Sequence of chain 29.E:
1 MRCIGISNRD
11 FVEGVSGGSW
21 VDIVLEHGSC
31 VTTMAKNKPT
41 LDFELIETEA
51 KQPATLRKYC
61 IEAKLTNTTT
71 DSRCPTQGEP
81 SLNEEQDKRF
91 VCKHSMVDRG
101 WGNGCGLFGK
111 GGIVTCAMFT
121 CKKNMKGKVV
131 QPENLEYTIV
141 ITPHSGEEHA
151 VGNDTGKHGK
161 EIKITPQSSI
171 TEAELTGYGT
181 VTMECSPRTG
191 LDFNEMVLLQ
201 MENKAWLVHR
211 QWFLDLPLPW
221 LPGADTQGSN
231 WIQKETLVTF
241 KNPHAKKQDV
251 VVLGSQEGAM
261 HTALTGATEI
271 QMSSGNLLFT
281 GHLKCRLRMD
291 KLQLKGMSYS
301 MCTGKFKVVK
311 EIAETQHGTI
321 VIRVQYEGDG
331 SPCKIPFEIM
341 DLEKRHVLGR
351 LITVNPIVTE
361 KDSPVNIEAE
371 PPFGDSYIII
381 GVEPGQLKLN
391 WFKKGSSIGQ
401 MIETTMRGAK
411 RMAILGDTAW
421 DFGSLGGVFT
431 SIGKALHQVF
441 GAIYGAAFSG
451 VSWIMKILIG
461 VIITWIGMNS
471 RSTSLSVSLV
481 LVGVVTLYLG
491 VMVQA

Sequence of chain 29.C:
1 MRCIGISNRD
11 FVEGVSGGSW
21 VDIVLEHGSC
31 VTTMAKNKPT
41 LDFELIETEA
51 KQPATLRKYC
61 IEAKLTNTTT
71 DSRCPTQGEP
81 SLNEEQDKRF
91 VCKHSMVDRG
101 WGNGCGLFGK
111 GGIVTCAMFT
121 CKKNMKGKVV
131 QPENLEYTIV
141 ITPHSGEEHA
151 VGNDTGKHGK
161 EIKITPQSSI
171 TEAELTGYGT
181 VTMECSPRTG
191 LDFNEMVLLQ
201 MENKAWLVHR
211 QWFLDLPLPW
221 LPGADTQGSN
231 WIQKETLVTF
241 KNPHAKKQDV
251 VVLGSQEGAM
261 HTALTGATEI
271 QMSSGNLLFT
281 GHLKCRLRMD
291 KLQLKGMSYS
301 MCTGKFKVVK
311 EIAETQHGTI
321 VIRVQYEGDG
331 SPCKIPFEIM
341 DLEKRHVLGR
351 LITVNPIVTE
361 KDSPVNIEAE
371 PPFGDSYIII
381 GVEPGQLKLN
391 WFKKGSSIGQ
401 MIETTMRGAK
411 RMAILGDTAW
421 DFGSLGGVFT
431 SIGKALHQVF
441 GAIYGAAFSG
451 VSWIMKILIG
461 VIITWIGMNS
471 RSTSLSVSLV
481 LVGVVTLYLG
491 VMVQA

This protein binds this small molecule.
Small molecule (SMILES): CC(=O)N[C@H]1[C@H](O[C@H]2[C@H](O)[C@@H](NC(C)=O)CO[C@@H]2CO)O[C@H](CO)[C@@H](O)[C@@H]1O

Binding-site contacts:
Ligand atom C4 contacts residue HIS149 of chain 29.C at 3.7 Å.
Ligand atom C3 contacts residue HIS149 of chain 29.C at 4.3 Å.
Ligand atom C4 contacts residue ASN153 of chain 29.C at 4.2 Å.
Ligand atom C7 contacts residue GLY102 of chain 29.E at 4.0 Å.
Ligand atom C1 contacts residue HIS158 of chain 29.C at 4.1 Å.
Ligand atom C6 contacts residue HIS158 of chain 29.C at 3.9 Å.
Ligand atom C6 contacts residue GLY156 of chain 29.C at 3.8 Å.
Ligand atom C5 contacts residue HIS158 of chain 29.C at 4.2 Å.
Ligand atom O7 contacts residue TRP101 of chain 29.E at 3.4 Å (h-bond).
Ligand atom C2 contacts residue HIS149 of chain 29.C at 3.6 Å.
Ligand atom C6 contacts residue HIS149 of chain 29.C at 4.1 Å.
Ligand atom C5 contacts residue GLY156 of chain 29.C at 4.0 Å.
Ligand atom C2 contacts residue ASN153 of chain 29.C at 2.6 Å.
Ligand atom O5 contacts residue THR155 of chain 29.C at 3.8 Å.
Ligand atom O5 contacts residue HIS158 of chain 29.C at 3.2 Å.
Ligand atom O5 contacts residue ASN153 of chain 29.C at 2.2 Å (h-bond).
Ligand atom C8 contacts residue TRP101 of chain 29.E at 4.4 Å (hydrophobic).
Ligand atom C7 contacts residue ASN153 of chain 29.C at 3.6 Å.
Ligand atom N2 contacts residue ASN153 of chain 29.C at 3.2 Å (h-bond).
Ligand atom C1 contacts residue THR155 of chain 29.C at 3.7 Å.
Ligand atom C7 contacts residue TRP101 of chain 29.E at 4.3 Å (hydrophobic).
Ligand atom O7 contacts residue GLY102 of chain 29.E at 3.0 Å (h-bond).
Ligand atom C5 contacts residue ASN153 of chain 29.C at 3.6 Å.
Ligand atom C3 contacts residue ASN153 of chain 29.C at 3.9 Å.
Ligand atom C1 contacts residue HIS149 of chain 29.C at 3.7 Å.
Ligand atom O6 contacts residue HIS149 of chain 29.C at 3.6 Å.
Ligand atom C8 contacts residue ASN153 of chain 29.C at 3.9 Å.
Ligand atom C5 contacts residue HIS149 of chain 29.C at 3.6 Å.
Ligand atom C1 contacts residue ASN153 of chain 29.C at 1.4 Å.
Ligand atom O3 contacts residue HIS149 of chain 29.C at 4.2 Å.
Ligand atom O5 contacts residue HIS149 of chain 29.C at 3.8 Å.
Ligand atom O6 contacts residue HIS158 of chain 29.C at 3.4 Å.
Ligand atom O7 contacts residue ASN103 of chain 29.E at 4.5 Å.
Ligand atom C8 contacts residue ALA150 of chain 29.C at 4.5 Å (hydrophobic).
Ligand atom O7 contacts residue ASN153 of chain 29.C at 4.0 Å.
Ligand atom O5 contacts residue GLY156 of chain 29.C at 3.9 Å.
Ligand atom C8 contacts residue HIS149 of chain 29.C at 3.5 Å.